Sequence of chain 2.A:
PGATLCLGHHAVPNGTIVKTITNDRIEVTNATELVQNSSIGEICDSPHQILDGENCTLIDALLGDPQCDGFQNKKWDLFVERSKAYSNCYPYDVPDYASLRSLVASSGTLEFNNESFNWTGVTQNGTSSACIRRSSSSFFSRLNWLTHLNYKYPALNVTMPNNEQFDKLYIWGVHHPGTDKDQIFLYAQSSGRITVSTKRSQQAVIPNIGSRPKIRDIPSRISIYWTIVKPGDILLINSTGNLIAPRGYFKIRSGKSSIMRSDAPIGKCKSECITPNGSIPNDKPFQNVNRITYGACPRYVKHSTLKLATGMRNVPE

This protein binds this small molecule.
Small molecule (SMILES): CC(=O)N[C@@H]1[C@@H](O)[C@H](O)[C@@H](CO)O[C@H]1O

Binding-site contacts:
Ligand atom C7 contacts residue ASN127 of chain 2.A at 3.5 Å.
Ligand atom O5 contacts residue ASN127 of chain 2.A at 2.3 Å (h-bond).
Ligand atom N2 contacts residue ASN127 of chain 2.A at 3.1 Å (h-bond).
Ligand atom C5 contacts residue ASN127 of chain 2.A at 3.6 Å.
Ligand atom C5 contacts residue ARG249 of chain 2.A at 3.9 Å.
Ligand atom C3 contacts residue ASN127 of chain 2.A at 3.8 Å.
Ligand atom C8 contacts residue GLN126 of chain 2.A at 3.9 Å.
Ligand atom N2 contacts residue GLN126 of chain 2.A at 4.5 Å.
Ligand atom C7 contacts residue GLN126 of chain 2.A at 4.2 Å.
Ligand atom C4 contacts residue ASN127 of chain 2.A at 4.2 Å.
Ligand atom C1 contacts residue ASN127 of chain 2.A at 1.4 Å.
Ligand atom C6 contacts residue ARG249 of chain 2.A at 3.8 Å.
Ligand atom O7 contacts residue ASN127 of chain 2.A at 3.5 Å (h-bond).
Ligand atom C1 contacts residue ARG249 of chain 2.A at 4.3 Å.
Ligand atom C2 contacts residue ASN127 of chain 2.A at 2.5 Å.
Ligand atom O5 contacts residue ARG249 of chain 2.A at 3.9 Å.